This protein binds this small molecule.
Small molecule (SMILES): CC(=O)N[C@@H]1[C@@H](O)[C@H](O)[C@@H](CO)O[C@H]1O

Binding-site contacts:
Ligand atom N2 contacts residue ASN14 of chain 1.D at 3.2 Å (h-bond).
Ligand atom O7 contacts residue PHE9 of chain 1.D at 4.3 Å.
Ligand atom O5 contacts residue ASN14 of chain 1.D at 2.3 Å (h-bond).
Ligand atom C4 contacts residue ASN14 of chain 1.D at 4.0 Å.
Ligand atom C7 contacts residue VAL38 of chain 1.D at 3.9 Å (hydrophobic).
Ligand atom O6 contacts residue ASN14 of chain 1.D at 4.2 Å.
Ligand atom C8 contacts residue GLY10 of chain 1.D at 4.5 Å.
Ligand atom C8 contacts residue PHE13 of chain 1.D at 4.5 Å (hydrophobic).
Ligand atom O7 contacts residue VAL38 of chain 1.D at 4.2 Å.
Ligand atom C7 contacts residue GLY10 of chain 1.D at 4.0 Å.
Ligand atom C2 contacts residue ASN14 of chain 1.D at 2.5 Å.
Ligand atom O3 contacts residue VAL38 of chain 1.D at 4.2 Å.
Ligand atom C5 contacts residue ASN14 of chain 1.D at 3.6 Å.
Ligand atom C1 contacts residue ASN14 of chain 1.D at 1.4 Å.
Ligand atom C8 contacts residue LEU39 of chain 1.D at 3.6 Å (hydrophobic).
Ligand atom O7 contacts residue GLY10 of chain 1.D at 3.0 Å.
Ligand atom C7 contacts residue ASN14 of chain 1.D at 3.6 Å.
Ligand atom N2 contacts residue VAL38 of chain 1.D at 4.3 Å.
Ligand atom C3 contacts residue ASN14 of chain 1.D at 3.8 Å.
Ligand atom O7 contacts residue ASN14 of chain 1.D at 3.3 Å (h-bond).
Ligand atom C6 contacts residue ASN14 of chain 1.D at 4.4 Å.
Ligand atom C8 contacts residue VAL38 of chain 1.D at 3.7 Å (hydrophobic).
Ligand atom C3 contacts residue SER42 of chain 1.D at 4.5 Å.

Sequence of chain 1.D:
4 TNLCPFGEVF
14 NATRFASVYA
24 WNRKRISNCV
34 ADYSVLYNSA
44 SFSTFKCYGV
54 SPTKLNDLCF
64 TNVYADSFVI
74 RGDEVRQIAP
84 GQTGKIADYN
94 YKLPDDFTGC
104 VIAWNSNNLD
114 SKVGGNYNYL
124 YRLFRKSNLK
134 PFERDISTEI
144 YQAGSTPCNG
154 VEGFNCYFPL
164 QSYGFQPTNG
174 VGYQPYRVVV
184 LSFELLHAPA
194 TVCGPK